Binding-site contacts:
Ligand atom O2B contacts residue LYS266 of chain 1.F at 2.6 Å (salt-bridge).
Ligand atom O2B contacts residue THR267 of chain 1.F at 3.3 Å (h-bond).
Ligand atom O3B contacts residue GLY263 of chain 1.F at 3.0 Å (h-bond).
Ligand atom O1A contacts residue LEU268 of chain 1.F at 3.0 Å (h-bond).
Ligand atom C8 contacts residue GLY423 of chain 1.F at 3.4 Å.
Ligand atom N9 contacts residue GLY423 of chain 1.F at 3.7 Å.
Ligand atom O4' contacts residue ALA424 of chain 1.F at 3.3 Å (h-bond).
Ligand atom C8 contacts residue ALA424 of chain 1.F at 3.7 Å (hydrophobic).
Ligand atom C5' contacts residue ALA424 of chain 1.F at 3.7 Å (hydrophobic).
Ligand atom C4 contacts residue LEU268 of chain 1.F at 3.5 Å (hydrophobic).
Ligand atom S1G contacts residue ASN363 of chain 1.F at 2.6 Å (h-bond).
Ligand atom N6 contacts residue GLY222 of chain 1.F at 2.5 Å (h-bond).
Ligand atom PB contacts residue THR267 of chain 1.F at 3.2 Å.
Ligand atom O2G contacts residue PRO262 of chain 1.F at 3.2 Å.
Ligand atom N1 contacts residue GLY222 of chain 1.F at 3.0 Å (h-bond).
Ligand atom O3A contacts residue THR267 of chain 1.F at 3.3 Å (h-bond).
Ligand atom O2G contacts residue GLY263 of chain 1.F at 3.2 Å (h-bond).
Ligand atom N7 contacts residue GLY265 of chain 1.F at 3.4 Å.
Ligand atom O2' contacts residue HIS399 of chain 1.F at 3.5 Å (h-bond).
Ligand atom N1 contacts residue ASP220 of chain 1.F at 3.5 Å (salt-bridge).
Ligand atom O1B contacts residue MG1 of chain 1.CA at 2.6 Å.
Ligand atom N7 contacts residue GLY423 of chain 1.F at 3.5 Å.
Ligand atom O2B contacts residue GLY265 of chain 1.F at 3.2 Å (h-bond).
Ligand atom N7 contacts residue THR264 of chain 1.F at 3.1 Å (h-bond).
Ligand atom N3 contacts residue LEU268 of chain 1.F at 3.4 Å.
Ligand atom C2 contacts residue ASP220 of chain 1.F at 3.2 Å.
Ligand atom N3 contacts residue HIS399 of chain 1.F at 3.3 Å (h-bond).
Ligand atom O1B contacts residue THR267 of chain 1.F at 2.2 Å (h-bond).
Ligand atom C2 contacts residue LEU268 of chain 1.F at 3.6 Å (hydrophobic).
Ligand atom O4' contacts residue GLY423 of chain 1.F at 3.6 Å.
Ligand atom O1A contacts residue GLY265 of chain 1.F at 3.6 Å.
Ligand atom PG contacts residue GLY263 of chain 1.F at 3.7 Å.
Ligand atom C6 contacts residue GLY222 of chain 1.F at 3.6 Å.
Ligand atom O2A contacts residue GLY265 of chain 1.F at 2.7 Å (h-bond).
Ligand atom O2A contacts residue GLY263 of chain 1.F at 3.1 Å.
Ligand atom C1' contacts residue HIS399 of chain 1.F at 3.5 Å.
Ligand atom C8 contacts residue GLY263 of chain 1.F at 3.6 Å.
Ligand atom O2A contacts residue THR264 of chain 1.F at 3.4 Å (h-bond).
Ligand atom O2G contacts residue ARG374 of chain 1.E at 3.5 Å.
Ligand atom O1A contacts residue THR267 of chain 1.F at 3.3 Å (h-bond).

Sequence of chain 1.F:
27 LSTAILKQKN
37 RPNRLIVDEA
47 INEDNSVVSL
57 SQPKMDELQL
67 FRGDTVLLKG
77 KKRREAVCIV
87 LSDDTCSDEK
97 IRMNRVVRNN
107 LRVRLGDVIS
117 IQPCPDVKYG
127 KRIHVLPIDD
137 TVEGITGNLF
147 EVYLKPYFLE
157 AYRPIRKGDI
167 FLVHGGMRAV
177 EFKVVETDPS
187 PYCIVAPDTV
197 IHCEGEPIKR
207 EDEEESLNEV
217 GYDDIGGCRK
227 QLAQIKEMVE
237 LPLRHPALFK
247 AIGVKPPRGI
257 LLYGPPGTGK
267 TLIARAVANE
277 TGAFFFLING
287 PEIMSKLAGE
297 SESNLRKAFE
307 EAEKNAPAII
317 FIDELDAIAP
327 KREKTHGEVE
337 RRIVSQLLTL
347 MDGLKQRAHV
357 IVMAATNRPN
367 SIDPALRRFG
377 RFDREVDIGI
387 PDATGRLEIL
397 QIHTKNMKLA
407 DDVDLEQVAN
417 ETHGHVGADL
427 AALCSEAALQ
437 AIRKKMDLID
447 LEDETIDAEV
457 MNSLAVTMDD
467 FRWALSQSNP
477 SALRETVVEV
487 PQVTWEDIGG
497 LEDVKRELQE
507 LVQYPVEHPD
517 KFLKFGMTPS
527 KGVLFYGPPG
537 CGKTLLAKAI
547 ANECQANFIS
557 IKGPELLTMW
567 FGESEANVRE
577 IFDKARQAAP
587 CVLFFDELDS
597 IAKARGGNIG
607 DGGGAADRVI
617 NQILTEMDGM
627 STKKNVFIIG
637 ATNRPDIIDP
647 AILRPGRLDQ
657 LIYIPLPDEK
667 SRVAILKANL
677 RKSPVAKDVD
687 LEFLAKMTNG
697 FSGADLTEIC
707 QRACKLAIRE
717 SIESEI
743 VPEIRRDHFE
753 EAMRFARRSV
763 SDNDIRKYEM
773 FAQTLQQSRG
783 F

The small molecule below binds the protein below.
Small molecule (SMILES): Nc1ncnc2c1ncn2[C@@H]1O[C@H](COP(=O)(O)OP(=O)(O)OP(O)(O)=S)[C@@H](O)[C@H]1O

Sequence of chain 1.E:
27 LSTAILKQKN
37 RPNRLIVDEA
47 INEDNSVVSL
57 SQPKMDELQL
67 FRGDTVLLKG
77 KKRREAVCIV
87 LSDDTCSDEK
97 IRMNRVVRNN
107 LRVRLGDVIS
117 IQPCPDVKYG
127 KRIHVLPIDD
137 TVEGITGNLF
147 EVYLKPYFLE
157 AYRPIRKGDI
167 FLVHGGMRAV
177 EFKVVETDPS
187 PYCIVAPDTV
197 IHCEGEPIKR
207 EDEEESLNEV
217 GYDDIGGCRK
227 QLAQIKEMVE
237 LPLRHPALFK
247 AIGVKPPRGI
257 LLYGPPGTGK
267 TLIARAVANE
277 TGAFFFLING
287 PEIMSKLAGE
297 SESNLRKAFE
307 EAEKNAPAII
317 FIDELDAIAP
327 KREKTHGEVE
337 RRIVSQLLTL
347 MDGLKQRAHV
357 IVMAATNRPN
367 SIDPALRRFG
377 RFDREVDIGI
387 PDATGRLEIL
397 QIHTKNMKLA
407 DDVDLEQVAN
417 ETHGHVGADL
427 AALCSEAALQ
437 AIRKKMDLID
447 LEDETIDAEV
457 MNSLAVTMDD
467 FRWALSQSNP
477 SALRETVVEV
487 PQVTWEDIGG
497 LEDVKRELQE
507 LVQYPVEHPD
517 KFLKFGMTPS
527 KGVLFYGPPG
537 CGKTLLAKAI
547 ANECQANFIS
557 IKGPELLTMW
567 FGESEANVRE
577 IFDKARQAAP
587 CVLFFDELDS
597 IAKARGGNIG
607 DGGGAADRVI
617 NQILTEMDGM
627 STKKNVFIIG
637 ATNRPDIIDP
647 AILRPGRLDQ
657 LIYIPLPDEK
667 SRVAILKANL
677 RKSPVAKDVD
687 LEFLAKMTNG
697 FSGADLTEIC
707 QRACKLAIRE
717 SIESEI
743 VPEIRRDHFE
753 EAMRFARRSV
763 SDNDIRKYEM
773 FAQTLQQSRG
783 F